Binding-site contacts:
Ligand atom C3 contacts residue ASN107 of chain 1.B at 3.9 Å.
Ligand atom C2 contacts residue GLN53 of chain 1.B at 3.3 Å.
Ligand atom C6 contacts residue HIS50 of chain 1.B at 3.6 Å.
Ligand atom O3 contacts residue ASN107 of chain 1.B at 3.0 Å (h-bond).
Ligand atom O3 contacts residue THR104 of chain 1.B at 3.5 Å (h-bond).
Ligand atom C6 contacts residue GLN53 of chain 1.B at 3.6 Å.
Ligand atom C5 contacts residue GLN53 of chain 1.B at 3.6 Å.
Ligand atom C6 contacts residue ASP100 of chain 1.B at 3.5 Å.
Ligand atom C5 contacts residue GLN53 of chain 1.B at 3.7 Å.
Ligand atom C1 contacts residue TYR36 of chain 1.B at 4.0 Å (hydrophobic).
Ligand atom O6 contacts residue GLN53 of chain 1.B at 2.6 Å (h-bond).
Ligand atom C2 contacts residue CA1 of chain 1.YA at 3.9 Å.
Ligand atom O5 contacts residue HIS50 of chain 1.B at 3.2 Å (h-bond).
Ligand atom O4 contacts residue GLN53 of chain 1.B at 3.1 Å (h-bond).
Ligand atom O4 contacts residue ASP100 of chain 1.B at 2.6 Å (salt-bridge).
Ligand atom C2 contacts residue ASN107 of chain 1.B at 3.7 Å.
Ligand atom O4 contacts residue THR104 of chain 1.B at 3.2 Å (h-bond).
Ligand atom O4 contacts residue CA1 of chain 1.YA at 2.5 Å.
Ligand atom O2 contacts residue ASN107 of chain 1.B at 3.0 Å (h-bond).
Ligand atom O2 contacts residue GLN53 of chain 1.B at 2.6 Å (h-bond).
Ligand atom O6 contacts residue HIS50 of chain 1.B at 2.9 Å (h-bond).
Ligand atom C5 contacts residue HIS50 of chain 1.B at 3.9 Å.
Ligand atom C4 contacts residue ASP100 of chain 1.B at 3.6 Å.
Ligand atom O3 contacts residue TYR36 of chain 1.B at 3.5 Å (h-bond).
Ligand atom O2 contacts residue TYR36 of chain 1.B at 4.0 Å.
Ligand atom O3 contacts residue CA1 of chain 1.YA at 2.5 Å.
Ligand atom C3 contacts residue TYR36 of chain 1.B at 3.9 Å (hydrophobic).
Ligand atom O4 contacts residue TYR36 of chain 1.B at 3.3 Å (h-bond).
Ligand atom O2 contacts residue HIS50 of chain 1.B at 3.0 Å (h-bond).
Ligand atom C6 contacts residue PRO51 of chain 1.B at 3.9 Å (hydrophobic).
Ligand atom C6 contacts residue VAL101 of chain 1.B at 3.9 Å (hydrophobic).
Ligand atom C2 contacts residue TYR36 of chain 1.B at 3.4 Å (hydrophobic).
Ligand atom C4 contacts residue THR104 of chain 1.B at 3.5 Å.
Ligand atom C4 contacts residue GLN53 of chain 1.B at 3.8 Å.
Ligand atom C4 contacts residue CA1 of chain 1.YA at 3.4 Å.
Ligand atom O5 contacts residue TYR36 of chain 1.B at 3.4 Å.
Ligand atom C3 contacts residue THR104 of chain 1.B at 4.1 Å.
Ligand atom C3 contacts residue CA1 of chain 1.YA at 3.4 Å.
Ligand atom C1 contacts residue GLN53 of chain 1.B at 4.0 Å.
Ligand atom O6 contacts residue VAL101 of chain 1.B at 4.0 Å.

Sequence of chain 1.B:
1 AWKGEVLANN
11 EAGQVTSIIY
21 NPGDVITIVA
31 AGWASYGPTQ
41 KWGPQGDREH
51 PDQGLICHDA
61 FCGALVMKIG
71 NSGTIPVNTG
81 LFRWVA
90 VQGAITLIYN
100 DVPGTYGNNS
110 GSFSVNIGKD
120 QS

The small molecule below binds the protein below.
Small molecule (SMILES): OC[C@H]1O[C@H](O[C@H]2[C@@H](O)[C@@H](CO)O[C@@H](O[C@H]3[C@H](O)[C@@H](O)[C@H](O)O[C@@H]3CO)[C@@H]2O)[C@H](O)[C@@H](O)[C@H]1O